Sequence of chain 3.A:
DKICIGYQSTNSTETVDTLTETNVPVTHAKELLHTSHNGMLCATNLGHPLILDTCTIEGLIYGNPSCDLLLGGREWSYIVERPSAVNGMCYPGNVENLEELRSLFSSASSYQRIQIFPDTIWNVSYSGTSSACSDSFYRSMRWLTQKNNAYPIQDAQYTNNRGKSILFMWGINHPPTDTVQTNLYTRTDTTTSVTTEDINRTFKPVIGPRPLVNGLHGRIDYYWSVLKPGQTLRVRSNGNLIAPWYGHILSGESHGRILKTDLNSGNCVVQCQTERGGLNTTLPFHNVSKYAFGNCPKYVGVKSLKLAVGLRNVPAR

This protein binds this small molecule.
Small molecule (SMILES): CC(=O)N[C@H]1[C@H]([C@H](O)[C@H](O)CO)O[C@@](O[C@@H]2[C@@H](O)[C@H](O)O[C@H](CO)[C@@H]2O)(C(=O)O)C[C@@H]1O

Binding-site contacts:
Ligand atom C7 contacts residue TRP143 of chain 3.A at 3.6 Å (hydrophobic).
Ligand atom O4 contacts residue THR129 of chain 3.A at 3.4 Å (h-bond).
Ligand atom O10 contacts residue LEU184 of chain 3.A at 3.2 Å.
Ligand atom C6 contacts residue LEU216 of chain 3.A at 3.5 Å (hydrophobic).
Ligand atom O9 contacts residue VAL180 of chain 3.A at 4.0 Å.
Ligand atom O1A contacts residue SER130 of chain 3.A at 3.4 Å.
Ligand atom O9 contacts residue PRO176 of chain 3.A at 3.4 Å.
Ligand atom C9 contacts residue TRP143 of chain 3.A at 4.0 Å (hydrophobic).
Ligand atom O7 contacts residue LEU184 of chain 3.A at 3.8 Å.
Ligand atom O8 contacts residue LEU216 of chain 3.A at 4.1 Å.
Ligand atom C6 contacts residue THR129 of chain 3.A at 4.0 Å.
Ligand atom C4 contacts residue THR129 of chain 3.A at 3.0 Å.
Ligand atom C11 contacts residue THR129 of chain 3.A at 3.9 Å.
Ligand atom O1B contacts residue LEU216 of chain 3.A at 3.6 Å.
Ligand atom O1B contacts residue SER130 of chain 3.A at 3.3 Å (h-bond).
Ligand atom C5 contacts residue LEU216 of chain 3.A at 3.5 Å (hydrophobic).
Ligand atom C10 contacts residue LEU184 of chain 3.A at 4.1 Å (hydrophobic).
Ligand atom C10 contacts residue THR129 of chain 3.A at 3.9 Å.
Ligand atom O4 contacts residue SER131 of chain 3.A at 3.8 Å.
Ligand atom O6 contacts residue GLY215 of chain 3.A at 2.6 Å (h-bond).
Ligand atom O1A contacts residue SER131 of chain 3.A at 2.9 Å (h-bond).
Ligand atom C9 contacts residue TYR91 of chain 3.A at 3.7 Å (hydrophobic).
Ligand atom C8 contacts residue TYR91 of chain 3.A at 3.9 Å (hydrophobic).
Ligand atom C9 contacts residue VAL180 of chain 3.A at 3.8 Å (hydrophobic).
Ligand atom C9 contacts residue LEU184 of chain 3.A at 4.1 Å (hydrophobic).
Ligand atom O8 contacts residue TRP143 of chain 3.A at 3.7 Å.
Ligand atom C11 contacts residue TRP143 of chain 3.A at 3.6 Å (hydrophobic).
Ligand atom C8 contacts residue TRP143 of chain 3.A at 4.0 Å (hydrophobic).
Ligand atom O6 contacts residue LEU216 of chain 3.A at 4.2 Å.
Ligand atom C4 contacts residue LEU216 of chain 3.A at 3.7 Å (hydrophobic).
Ligand atom N5 contacts residue TRP143 of chain 3.A at 3.9 Å.
Ligand atom C1 contacts residue SER130 of chain 3.A at 3.8 Å.
Ligand atom N5 contacts residue THR129 of chain 3.A at 2.9 Å (h-bond).
Ligand atom C11 contacts residue THR145 of chain 3.A at 3.8 Å.
Ligand atom O9 contacts residue TYR91 of chain 3.A at 3.3 Å (h-bond).
Ligand atom C11 contacts residue GLY128 of chain 3.A at 3.4 Å.
Ligand atom C1 contacts residue SER131 of chain 3.A at 4.0 Å.
Ligand atom O8 contacts residue TYR91 of chain 3.A at 2.9 Å (h-bond).
Ligand atom C5 contacts residue THR129 of chain 3.A at 3.5 Å.
Ligand atom C6 contacts residue GLY215 of chain 3.A at 3.4 Å.